Sequence of chain 1.C:
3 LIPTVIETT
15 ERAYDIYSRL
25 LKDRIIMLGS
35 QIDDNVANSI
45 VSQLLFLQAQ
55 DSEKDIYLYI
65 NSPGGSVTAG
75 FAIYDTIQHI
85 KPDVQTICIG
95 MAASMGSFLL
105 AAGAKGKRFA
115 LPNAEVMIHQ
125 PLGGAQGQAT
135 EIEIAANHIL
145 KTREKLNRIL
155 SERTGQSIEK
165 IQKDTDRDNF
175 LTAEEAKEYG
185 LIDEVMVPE

Sequence of chain 1.J:
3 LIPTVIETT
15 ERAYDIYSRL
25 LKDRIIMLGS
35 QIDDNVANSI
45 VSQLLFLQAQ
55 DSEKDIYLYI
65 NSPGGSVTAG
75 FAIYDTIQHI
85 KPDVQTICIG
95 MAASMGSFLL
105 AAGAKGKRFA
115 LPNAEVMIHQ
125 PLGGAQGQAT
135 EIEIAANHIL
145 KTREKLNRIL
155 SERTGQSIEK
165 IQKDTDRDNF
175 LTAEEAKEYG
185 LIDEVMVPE

This small molecule binds to this protein.
Small molecule (SMILES): CC(C)n1ncc2cc(C(=O)NCc3coc(-c4cccs4)n3)cnc21

Binding-site contacts:
Ligand atom N14 contacts residue THR169 of chain 1.C at 3.5 Å (h-bond).
Ligand atom C17 contacts residue VAL71 of chain 1.C at 3.6 Å (hydrophobic).
Ligand atom C22 contacts residue GLY127 of chain 1.C at 3.5 Å.
Ligand atom C8 contacts residue LEU150 of chain 1.C at 3.8 Å (hydrophobic).
Ligand atom S13 contacts residue HIS123 of chain 1.C at 3.6 Å.
Ligand atom N3 contacts residue GLN124 of chain 1.C at 2.9 Å (h-bond).
Ligand atom N14 contacts residue GLN124 of chain 1.C at 2.8 Å (h-bond).
Ligand atom S13 contacts residue GLN124 of chain 1.C at 3.1 Å (h-bond).
Ligand atom C12 contacts residue SER98 of chain 1.C at 3.1 Å.
Ligand atom O1 contacts residue ARG147 of chain 1.C at 3.3 Å.
Ligand atom C26 contacts residue ILE143 of chain 1.C at 3.7 Å (hydrophobic).
Ligand atom C6 contacts residue LEU150 of chain 1.C at 3.4 Å (hydrophobic).
Ligand atom O1 contacts residue ILE136 of chain 1.J at 3.5 Å.
Ligand atom C4 contacts residue ILE136 of chain 1.J at 2.6 Å (hydrophobic).
Ligand atom C26 contacts residue ILE136 of chain 1.J at 3.5 Å (hydrophobic).
Ligand atom C4 contacts residue GLN124 of chain 1.C at 3.4 Å.
Ligand atom C22 contacts residue GLY128 of chain 1.C at 3.6 Å.
Ligand atom C22 contacts residue GLN132 of chain 1.C at 2.9 Å.
Ligand atom C18 contacts residue PRO125 of chain 1.C at 3.6 Å (hydrophobic).
Ligand atom C23 contacts residue HIS142 of chain 1.C at 3.2 Å.
Ligand atom C12 contacts residue SER101 of chain 1.C at 3.6 Å.
Ligand atom O1 contacts residue LEU150 of chain 1.C at 3.5 Å.
Ligand atom N3 contacts residue ILE136 of chain 1.J at 2.4 Å.
Ligand atom C6 contacts residue ASN151 of chain 1.C at 3.8 Å.
Ligand atom C18 contacts residue VAL71 of chain 1.C at 3.1 Å (hydrophobic).
Ligand atom C2 contacts residue ILE136 of chain 1.J at 3.1 Å (hydrophobic).
Ligand atom N25 contacts residue THR146 of chain 1.C at 3.8 Å.
Ligand atom O7 contacts residue ASN151 of chain 1.C at 3.7 Å.
Ligand atom C15 contacts residue ILE136 of chain 1.J at 3.3 Å (hydrophobic).
Ligand atom C4 contacts residue THR169 of chain 1.C at 3.4 Å.
Ligand atom C23 contacts residue THR146 of chain 1.C at 3.4 Å.
Ligand atom C8 contacts residue GLN124 of chain 1.C at 3.6 Å.
Ligand atom O7 contacts residue LEU150 of chain 1.C at 3.2 Å.
Ligand atom C16 contacts residue GLN124 of chain 1.C at 3.6 Å.
Ligand atom C9 contacts residue GLN124 of chain 1.C at 3.7 Å.
Ligand atom C5 contacts residue THR169 of chain 1.C at 3.4 Å.
Ligand atom C21 contacts residue GLN132 of chain 1.C at 3.7 Å.
Ligand atom N19 contacts residue VAL71 of chain 1.C at 3.7 Å.
Ligand atom C23 contacts residue GLN132 of chain 1.C at 3.8 Å.
Ligand atom N14 contacts residue HIS123 of chain 1.C at 3.8 Å.